A small-molecule ligand and the protein it binds are described below.
Small molecule (SMILES): CC(=O)N[C@@H]1[C@@H](O)[C@H](O)[C@@H](CO)O[C@H]1O

Sequence of chain 1.A:
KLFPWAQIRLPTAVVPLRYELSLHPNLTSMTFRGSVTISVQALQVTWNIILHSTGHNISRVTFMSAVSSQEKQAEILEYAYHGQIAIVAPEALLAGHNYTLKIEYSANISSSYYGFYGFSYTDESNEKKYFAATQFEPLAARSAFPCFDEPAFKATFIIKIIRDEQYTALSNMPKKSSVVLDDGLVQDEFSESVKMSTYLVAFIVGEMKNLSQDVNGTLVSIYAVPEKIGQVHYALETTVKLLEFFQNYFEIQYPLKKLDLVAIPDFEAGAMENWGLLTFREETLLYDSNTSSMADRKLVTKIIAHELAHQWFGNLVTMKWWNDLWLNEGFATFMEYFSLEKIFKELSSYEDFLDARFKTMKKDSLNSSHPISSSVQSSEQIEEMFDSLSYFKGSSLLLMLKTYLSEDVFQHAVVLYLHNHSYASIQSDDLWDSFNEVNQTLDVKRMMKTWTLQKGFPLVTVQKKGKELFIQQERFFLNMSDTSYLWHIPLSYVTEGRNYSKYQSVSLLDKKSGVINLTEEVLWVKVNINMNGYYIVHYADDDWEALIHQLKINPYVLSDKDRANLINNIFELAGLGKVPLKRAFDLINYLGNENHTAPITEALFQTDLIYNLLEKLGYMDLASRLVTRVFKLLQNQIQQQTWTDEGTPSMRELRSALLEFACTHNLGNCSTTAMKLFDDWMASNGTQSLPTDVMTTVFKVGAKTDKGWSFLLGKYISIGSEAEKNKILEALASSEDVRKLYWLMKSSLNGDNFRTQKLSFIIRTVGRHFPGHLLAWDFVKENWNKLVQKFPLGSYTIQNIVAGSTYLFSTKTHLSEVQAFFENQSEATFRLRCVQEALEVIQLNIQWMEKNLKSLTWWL

Binding-site contacts:
Ligand atom C2 contacts residue ASN697 of chain 1.A at 2.5 Å.
Ligand atom C5 contacts residue LYS727 of chain 1.A at 4.2 Å.
Ligand atom N2 contacts residue ASN697 of chain 1.A at 3.0 Å (h-bond).
Ligand atom O5 contacts residue ASN697 of chain 1.A at 2.3 Å (h-bond).
Ligand atom O7 contacts residue ASN697 of chain 1.A at 3.8 Å.
Ligand atom O6 contacts residue LYS727 of chain 1.A at 4.0 Å.
Ligand atom C5 contacts residue ASN697 of chain 1.A at 3.6 Å.
Ligand atom C3 contacts residue ASN697 of chain 1.A at 3.7 Å.
Ligand atom C4 contacts residue ASN697 of chain 1.A at 4.2 Å.
Ligand atom O5 contacts residue LYS727 of chain 1.A at 4.0 Å.
Ligand atom C7 contacts residue ASN697 of chain 1.A at 3.6 Å.
Ligand atom C1 contacts residue LYS727 of chain 1.A at 4.2 Å.
Ligand atom C1 contacts residue ASN697 of chain 1.A at 1.4 Å.